Binding-site contacts:
Ligand atom C2 contacts residue ASN48 of chain 1.I at 2.5 Å.
Ligand atom O5 contacts residue ASN48 of chain 1.I at 2.4 Å (h-bond).
Ligand atom C3 contacts residue ASN48 of chain 1.I at 3.6 Å.
Ligand atom N2 contacts residue ASP51 of chain 1.I at 4.4 Å.
Ligand atom C2 contacts residue ASP51 of chain 1.I at 4.3 Å.
Ligand atom O7 contacts residue SER50 of chain 1.I at 4.2 Å.
Ligand atom C8 contacts residue ASP51 of chain 1.I at 4.5 Å.
Ligand atom C4 contacts residue ASN48 of chain 1.I at 4.2 Å.
Ligand atom O3 contacts residue SER50 of chain 1.I at 3.3 Å.
Ligand atom C7 contacts residue ASN48 of chain 1.I at 4.3 Å.
Ligand atom C5 contacts residue ASN48 of chain 1.I at 3.6 Å.
Ligand atom C3 contacts residue SER50 of chain 1.I at 4.2 Å.
Ligand atom O7 contacts residue ASP51 of chain 1.I at 3.4 Å.
Ligand atom O3 contacts residue ASN48 of chain 1.I at 2.9 Å (h-bond).
Ligand atom C1 contacts residue ASN48 of chain 1.I at 1.4 Å.
Ligand atom C7 contacts residue ASP51 of chain 1.I at 4.0 Å.
Ligand atom N2 contacts residue ASN48 of chain 1.I at 3.3 Å (h-bond).

Sequence of chain 1.I:
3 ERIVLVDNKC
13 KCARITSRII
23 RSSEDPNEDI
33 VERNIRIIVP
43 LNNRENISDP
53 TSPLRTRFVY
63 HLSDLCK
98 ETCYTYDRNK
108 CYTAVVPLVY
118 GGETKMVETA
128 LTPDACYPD

This small molecule binds to this protein.
Small molecule (SMILES): CC(=O)N[C@H]1[C@H](O[C@H]2[C@H](O)[C@@H](NC(C)=O)CO[C@@H]2CO)O[C@H](CO)[C@@H](O)[C@@H]1O